Sequence of chain 1.C:
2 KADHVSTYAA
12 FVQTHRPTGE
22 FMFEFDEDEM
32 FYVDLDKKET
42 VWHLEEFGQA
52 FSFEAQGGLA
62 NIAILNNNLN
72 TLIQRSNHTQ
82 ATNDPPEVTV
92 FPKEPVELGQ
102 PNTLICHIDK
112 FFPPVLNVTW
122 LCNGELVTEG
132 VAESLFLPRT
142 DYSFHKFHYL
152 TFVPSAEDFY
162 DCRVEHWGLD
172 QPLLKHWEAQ

Binding-site contacts:
Ligand atom C1 contacts residue ASN118 of chain 1.C at 1.4 Å.
Ligand atom C2 contacts residue GLU166 of chain 1.C at 3.7 Å.
Ligand atom C2 contacts residue ASN118 of chain 1.C at 2.4 Å.
Ligand atom O5 contacts residue ASN118 of chain 1.C at 2.3 Å (h-bond).
Ligand atom C1 contacts residue GLU166 of chain 1.C at 4.2 Å.
Ligand atom N2 contacts residue GLU166 of chain 1.C at 3.7 Å.
Ligand atom C7 contacts residue ASN118 of chain 1.C at 3.3 Å.
Ligand atom C8 contacts residue HIS167 of chain 1.C at 3.5 Å.
Ligand atom C8 contacts residue ASN118 of chain 1.C at 4.5 Å.
Ligand atom C7 contacts residue GLU166 of chain 1.C at 4.2 Å.
Ligand atom C3 contacts residue ASN118 of chain 1.C at 3.7 Å.
Ligand atom O5 contacts residue GLU166 of chain 1.C at 4.3 Å.
Ligand atom C5 contacts residue ASN118 of chain 1.C at 3.7 Å.
Ligand atom O7 contacts residue GLU166 of chain 1.C at 4.5 Å.
Ligand atom C4 contacts residue ASN118 of chain 1.C at 4.2 Å.
Ligand atom O7 contacts residue VAL116 of chain 1.C at 4.2 Å.
Ligand atom C7 contacts residue TRP168 of chain 1.C at 3.9 Å (hydrophobic).
Ligand atom C8 contacts residue TRP168 of chain 1.C at 3.5 Å (hydrophobic).
Ligand atom C8 contacts residue GLU166 of chain 1.C at 3.6 Å.
Ligand atom N2 contacts residue ASN118 of chain 1.C at 3.0 Å (h-bond).
Ligand atom O7 contacts residue TRP168 of chain 1.C at 4.0 Å.
Ligand atom O7 contacts residue ASN118 of chain 1.C at 3.3 Å (h-bond).

A small-molecule ligand and the protein it binds are described below.
Small molecule (SMILES): CC(=O)N[C@@H]1[C@@H](O)[C@H](O)[C@@H](CO)O[C@H]1O